Binding-site contacts:
Ligand atom C3 contacts residue GLU45 of chain 1.A at 3.1 Å.
Ligand atom O6 contacts residue PRO155 of chain 1.A at 3.3 Å.
Ligand atom O2 contacts residue TRP63 of chain 1.A at 3.5 Å (h-bond).
Ligand atom O3 contacts residue ALA64 of chain 1.A at 3.5 Å.
Ligand atom O3 contacts residue TRP63 of chain 1.A at 3.1 Å (h-bond).
Ligand atom O3 contacts residue ASP66 of chain 1.A at 2.6 Å (salt-bridge).
Ligand atom C1 contacts residue GLU45 of chain 1.A at 3.6 Å.
Ligand atom C2 contacts residue GLU45 of chain 1.A at 3.5 Å.
Ligand atom O2 contacts residue ASP66 of chain 1.A at 2.7 Å (salt-bridge).
Ligand atom O1 contacts residue ASP15 of chain 1.A at 2.7 Å (salt-bridge).
Ligand atom O3 contacts residue TYR342 of chain 1.A at 3.6 Å (h-bond).
Ligand atom C1 contacts residue TYR156 of chain 1.A at 3.5 Å (hydrophobic).
Ligand atom O2 contacts residue GLU45 of chain 1.A at 2.6 Å (salt-bridge).
Ligand atom O5 contacts residue TYR342 of chain 1.A at 3.1 Å.
Ligand atom C1 contacts residue TRP231 of chain 1.A at 3.6 Å (hydrophobic).
Ligand atom O4 contacts residue GLU45 of chain 1.A at 3.6 Å (salt-bridge).
Ligand atom C6 contacts residue GLU154 of chain 1.A at 3.4 Å.
Ligand atom C3 contacts residue ASP66 of chain 1.A at 3.5 Å.
Ligand atom C1 contacts residue GLU46 of chain 1.A at 3.0 Å.
Ligand atom C2 contacts residue TRP231 of chain 1.A at 3.6 Å (hydrophobic).
Ligand atom C2 contacts residue GLU112 of chain 1.A at 3.5 Å.
Ligand atom O1 contacts residue LYS16 of chain 1.A at 3.4 Å (salt-bridge).
Ligand atom O6 contacts residue GLU154 of chain 1.A at 2.7 Å (salt-bridge).
Ligand atom O6 contacts residue TYR156 of chain 1.A at 3.1 Å (h-bond).
Ligand atom O3 contacts residue ARG67 of chain 1.A at 3.0 Å (salt-bridge).
Ligand atom C2 contacts residue ASP66 of chain 1.A at 3.4 Å.
Ligand atom O2 contacts residue ARG67 of chain 1.A at 2.9 Å (salt-bridge).
Ligand atom C1 contacts residue TRP341 of chain 1.A at 3.6 Å (hydrophobic).
Ligand atom O6 contacts residue ARG345 of chain 1.A at 3.3 Å.
Ligand atom O3 contacts residue LYS43 of chain 1.A at 3.6 Å.
Ligand atom O2 contacts residue LYS16 of chain 1.A at 2.9 Å (salt-bridge).
Ligand atom C3 contacts residue TRP63 of chain 1.A at 3.6 Å (hydrophobic).
Ligand atom O2 contacts residue GLU112 of chain 1.A at 2.7 Å (salt-bridge).
Ligand atom C1 contacts residue ASP15 of chain 1.A at 3.3 Å.
Ligand atom O5 contacts residue TRP341 of chain 1.A at 3.2 Å.
Ligand atom O2 contacts residue ALA64 of chain 1.A at 3.4 Å.
Ligand atom C2 contacts residue GLU46 of chain 1.A at 3.5 Å.
Ligand atom O5 contacts residue GLU46 of chain 1.A at 3.1 Å (salt-bridge).
Ligand atom O3 contacts residue GLU45 of chain 1.A at 2.5 Å (salt-bridge).
Ligand atom O5 contacts residue TYR156 of chain 1.A at 3.3 Å.

Sequence of chain 1.A:
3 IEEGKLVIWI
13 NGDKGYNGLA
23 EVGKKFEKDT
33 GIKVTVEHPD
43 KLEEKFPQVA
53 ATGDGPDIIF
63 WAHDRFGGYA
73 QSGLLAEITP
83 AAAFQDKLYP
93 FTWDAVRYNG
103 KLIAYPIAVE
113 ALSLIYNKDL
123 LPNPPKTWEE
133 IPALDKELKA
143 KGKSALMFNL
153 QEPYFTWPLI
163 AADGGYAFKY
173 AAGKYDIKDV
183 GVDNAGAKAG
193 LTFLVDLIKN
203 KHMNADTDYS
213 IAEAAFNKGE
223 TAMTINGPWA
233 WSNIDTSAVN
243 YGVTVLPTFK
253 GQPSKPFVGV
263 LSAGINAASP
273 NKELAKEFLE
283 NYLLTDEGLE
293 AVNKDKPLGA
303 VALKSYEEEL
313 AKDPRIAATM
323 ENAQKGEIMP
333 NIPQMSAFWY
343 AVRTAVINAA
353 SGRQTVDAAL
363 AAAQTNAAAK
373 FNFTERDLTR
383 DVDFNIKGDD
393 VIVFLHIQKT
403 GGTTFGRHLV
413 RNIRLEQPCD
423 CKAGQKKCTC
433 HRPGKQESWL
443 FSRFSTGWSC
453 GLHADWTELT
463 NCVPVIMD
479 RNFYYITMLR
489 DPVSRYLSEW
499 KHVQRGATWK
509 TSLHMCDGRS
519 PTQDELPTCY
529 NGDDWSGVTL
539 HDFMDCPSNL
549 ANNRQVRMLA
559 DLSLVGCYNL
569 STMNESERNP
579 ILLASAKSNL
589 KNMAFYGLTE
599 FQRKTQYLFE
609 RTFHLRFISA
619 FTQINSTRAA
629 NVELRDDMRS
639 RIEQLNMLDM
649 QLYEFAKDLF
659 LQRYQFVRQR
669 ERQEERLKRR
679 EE

The small molecule below binds the protein below.
Small molecule (SMILES): OC[C@H]1O[C@H](O[C@H]2[C@H](O)[C@@H](O)[C@@H](O[C@H]3[C@H](O)[C@@H](O)[C@@H](O[C@H]4[C@H](O)[C@@H](O)[C@@H](O)O[C@@H]4CO)O[C@@H]3CO)O[C@@H]2CO)[C@H](O)[C@@H](O)[C@@H]1O